Binding-site contacts:
Ligand atom O2 contacts residue MN1 of chain 1.J at 3.5 Å.
Ligand atom O3 contacts residue GLU233 of chain 1.B at 2.8 Å (salt-bridge).
Ligand atom O5 contacts residue TRP47 of chain 1.B at 4.1 Å.
Ligand atom C2 contacts residue GLU233 of chain 1.B at 3.8 Å.
Ligand atom C2 contacts residue TRP192 of chain 1.B at 3.7 Å (hydrophobic).
Ligand atom C2 contacts residue ZN1 of chain 1.I at 3.9 Å.
Ligand atom C3 contacts residue ASP333 of chain 1.B at 3.4 Å.
Ligand atom O2 contacts residue ASP333 of chain 1.B at 2.5 Å (salt-bridge).
Ligand atom C6 contacts residue ILE66 of chain 1.B at 4.1 Å (hydrophobic).
Ligand atom C4 contacts residue ASP333 of chain 1.B at 3.7 Å.
Ligand atom O5 contacts residue HIS102 of chain 1.B at 3.1 Å (h-bond).
Ligand atom O4 contacts residue PHE335 of chain 1.B at 3.3 Å.
Ligand atom O2 contacts residue HIS269 of chain 1.B at 2.7 Å (h-bond).
Ligand atom C6 contacts residue TRP47 of chain 1.B at 4.2 Å (hydrophobic).
Ligand atom O4 contacts residue MN1 of chain 1.J at 4.1 Å.
Ligand atom C1 contacts residue LYS235 of chain 1.B at 3.3 Å.
Ligand atom O1 contacts residue ILE66 of chain 1.B at 3.1 Å.
Ligand atom C1 contacts residue TRP192 of chain 1.B at 3.5 Å (hydrophobic).
Ligand atom O2 contacts residue GLU233 of chain 1.B at 3.3 Å (salt-bridge).
Ligand atom C1 contacts residue ASP301 of chain 1.B at 4.1 Å.
Ligand atom C3 contacts residue TRP192 of chain 1.B at 3.5 Å (hydrophobic).
Ligand atom C3 contacts residue GLU233 of chain 1.B at 3.7 Å.
Ligand atom O3 contacts residue ASP333 of chain 1.B at 2.7 Å (salt-bridge).
Ligand atom C2 contacts residue ASP333 of chain 1.B at 3.5 Å.
Ligand atom C1 contacts residue ILE66 of chain 1.B at 3.6 Å (hydrophobic).
Ligand atom C5 contacts residue TRP47 of chain 1.B at 3.9 Å (hydrophobic).
Ligand atom C1 contacts residue HIS269 of chain 1.B at 3.5 Å.
Ligand atom O2 contacts residue ZN1 of chain 1.I at 2.9 Å.
Ligand atom O3 contacts residue TRP192 of chain 1.B at 4.0 Å.
Ligand atom O1 contacts residue MN1 of chain 1.J at 3.1 Å.
Ligand atom O1 contacts residue LYS235 of chain 1.B at 2.9 Å (salt-bridge).
Ligand atom O1 contacts residue ASP301 of chain 1.B at 3.0 Å (salt-bridge).
Ligand atom O3 contacts residue ZN1 of chain 1.I at 3.3 Å.
Ligand atom C2 contacts residue HIS269 of chain 1.B at 3.1 Å.
Ligand atom C1 contacts residue MN1 of chain 1.J at 4.1 Å.
Ligand atom O2 contacts residue ASP266 of chain 1.B at 3.5 Å (salt-bridge).
Ligand atom O1 contacts residue HIS269 of chain 1.B at 3.3 Å (h-bond).
Ligand atom C5 contacts residue ASP333 of chain 1.B at 4.0 Å.
Ligand atom O3 contacts residue HIS293 of chain 1.B at 4.0 Å.
Ligand atom O4 contacts residue ASP333 of chain 1.B at 3.0 Å (salt-bridge).

Sequence of chain 1.B:
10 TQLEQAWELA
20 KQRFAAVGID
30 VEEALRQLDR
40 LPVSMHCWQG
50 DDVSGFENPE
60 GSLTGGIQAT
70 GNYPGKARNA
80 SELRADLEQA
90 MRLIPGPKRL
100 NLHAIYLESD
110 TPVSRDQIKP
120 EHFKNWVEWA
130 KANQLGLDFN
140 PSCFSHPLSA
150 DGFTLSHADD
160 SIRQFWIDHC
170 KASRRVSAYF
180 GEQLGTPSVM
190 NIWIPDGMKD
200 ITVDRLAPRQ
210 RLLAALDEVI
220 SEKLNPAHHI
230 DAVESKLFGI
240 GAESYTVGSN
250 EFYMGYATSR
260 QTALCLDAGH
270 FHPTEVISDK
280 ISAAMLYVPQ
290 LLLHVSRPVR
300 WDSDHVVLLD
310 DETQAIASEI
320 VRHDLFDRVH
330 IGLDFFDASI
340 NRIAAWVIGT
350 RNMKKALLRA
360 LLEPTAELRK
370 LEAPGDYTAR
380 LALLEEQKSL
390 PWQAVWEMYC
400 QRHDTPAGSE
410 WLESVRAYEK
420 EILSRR

This protein binds this small molecule.
Small molecule (SMILES): C[C@H](O)[C@H](O)[C@@H](O)[C@@H](O)C=O